Sequence of chain 1.A:
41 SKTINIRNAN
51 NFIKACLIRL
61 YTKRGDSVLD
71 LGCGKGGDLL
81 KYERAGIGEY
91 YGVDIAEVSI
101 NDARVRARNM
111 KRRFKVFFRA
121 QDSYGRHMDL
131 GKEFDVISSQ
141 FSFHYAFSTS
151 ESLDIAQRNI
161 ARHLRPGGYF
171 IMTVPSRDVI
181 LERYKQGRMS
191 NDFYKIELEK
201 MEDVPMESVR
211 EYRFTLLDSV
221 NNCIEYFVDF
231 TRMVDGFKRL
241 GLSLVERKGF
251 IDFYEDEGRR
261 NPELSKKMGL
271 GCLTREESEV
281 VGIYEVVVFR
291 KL

Binding-site contacts:
Ligand atom O6A contacts residue SER219 of chain 1.A at 4.2 Å.
Ligand atom O1B contacts residue ARG106 of chain 1.A at 3.4 Å (salt-bridge).
Ligand atom C8A contacts residue SAH1 of chain 1.B at 3.5 Å.
Ligand atom O3B contacts residue ASN51 of chain 1.A at 3.7 Å.
Ligand atom C6A contacts residue SER219 of chain 1.A at 4.2 Å.
Ligand atom O6A contacts residue VAL220 of chain 1.A at 4.2 Å.
Ligand atom O3D contacts residue LYS54 of chain 1.A at 3.6 Å.
Ligand atom C3D contacts residue ASN51 of chain 1.A at 4.0 Å.
Ligand atom O5E contacts residue LYS81 of chain 1.A at 3.4 Å (salt-bridge).
Ligand atom N2A contacts residue TYR284 of chain 1.A at 3.1 Å (h-bond).
Ligand atom N2A contacts residue LEU216 of chain 1.A at 4.1 Å.
Ligand atom N7A contacts residue SAH1 of chain 1.B at 4.1 Å.
Ligand atom O1G contacts residue GLY77 of chain 1.A at 3.8 Å.
Ligand atom C3D contacts residue LYS54 of chain 1.A at 4.0 Å.
Ligand atom N1A contacts residue LEU216 of chain 1.A at 4.2 Å.
Ligand atom O1G contacts residue LEU80 of chain 1.A at 3.6 Å.
Ligand atom C2A contacts residue LEU216 of chain 1.A at 4.2 Å (hydrophobic).
Ligand atom N2A contacts residue ASN50 of chain 1.A at 3.4 Å (h-bond).
Ligand atom N3A contacts residue ASN50 of chain 1.A at 3.4 Å (h-bond).
Ligand atom C2A contacts residue ASN50 of chain 1.A at 3.9 Å.
Ligand atom O3D contacts residue SAH1 of chain 1.B at 4.0 Å.
Ligand atom O1A contacts residue ARG106 of chain 1.A at 4.0 Å.
Ligand atom O3D contacts residue ASN51 of chain 1.A at 2.9 Å (h-bond).
Ligand atom O1B contacts residue GLY77 of chain 1.A at 4.0 Å.
Ligand atom C2A contacts residue TYR284 of chain 1.A at 3.8 Å (hydrophobic).
Ligand atom O3A contacts residue ASN51 of chain 1.A at 4.1 Å.
Ligand atom C2D contacts residue LYS54 of chain 1.A at 3.4 Å.
Ligand atom O5E contacts residue MET268 of chain 1.A at 4.0 Å.
Ligand atom O1A contacts residue GLY77 of chain 1.A at 4.2 Å.
Ligand atom O2D contacts residue ASN50 of chain 1.A at 3.8 Å.
Ligand atom N1A contacts residue TYR284 of chain 1.A at 3.5 Å (h-bond).
Ligand atom C4D contacts residue ASN51 of chain 1.A at 4.0 Å.
Ligand atom O2D contacts residue LYS54 of chain 1.A at 3.0 Å (salt-bridge).
Ligand atom C5D contacts residue ARG47 of chain 1.A at 4.2 Å.
Ligand atom O2D contacts residue ASN51 of chain 1.A at 3.4 Å (h-bond).
Ligand atom N9A contacts residue SAH1 of chain 1.B at 4.1 Å.
Ligand atom O3B contacts residue GLY77 of chain 1.A at 3.9 Å.
Ligand atom C3D contacts residue SAH1 of chain 1.B at 3.5 Å.
Ligand atom O5E contacts residue ASN51 of chain 1.A at 3.9 Å.
Ligand atom C2D contacts residue SAH1 of chain 1.B at 3.4 Å.

A small-molecule ligand and the protein it binds are described below.
Small molecule (SMILES): C[n+]1cn([C@@H]2O[C@H](CO[P](=O)(O)OP(=O)(O)O[P](=O)(O)OC[C@H]3O[C@@H](n4cnc5c(=O)[nH]c(N)nc54)[C@H](O)[C@@H]3O)[C@@H](O)[C@H]2O)c2nc(N)[nH]c(=O)c21